Sequence of chain 2.B:
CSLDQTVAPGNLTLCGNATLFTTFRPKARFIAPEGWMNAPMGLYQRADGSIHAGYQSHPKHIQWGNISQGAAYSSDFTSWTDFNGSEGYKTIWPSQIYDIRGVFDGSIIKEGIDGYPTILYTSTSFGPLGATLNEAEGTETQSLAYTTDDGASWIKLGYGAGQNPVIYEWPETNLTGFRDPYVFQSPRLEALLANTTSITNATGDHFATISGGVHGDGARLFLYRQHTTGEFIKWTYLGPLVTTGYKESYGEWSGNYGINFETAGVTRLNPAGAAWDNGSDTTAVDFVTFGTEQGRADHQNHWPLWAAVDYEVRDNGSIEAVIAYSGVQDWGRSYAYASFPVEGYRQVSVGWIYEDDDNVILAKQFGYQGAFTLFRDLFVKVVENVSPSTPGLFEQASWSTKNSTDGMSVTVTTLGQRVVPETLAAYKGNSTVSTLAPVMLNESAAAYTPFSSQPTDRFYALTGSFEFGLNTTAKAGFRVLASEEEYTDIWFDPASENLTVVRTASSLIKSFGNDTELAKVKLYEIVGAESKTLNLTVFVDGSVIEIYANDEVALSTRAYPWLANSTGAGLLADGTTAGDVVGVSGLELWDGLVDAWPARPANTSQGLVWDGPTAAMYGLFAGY

Sequence of chain 1.B:
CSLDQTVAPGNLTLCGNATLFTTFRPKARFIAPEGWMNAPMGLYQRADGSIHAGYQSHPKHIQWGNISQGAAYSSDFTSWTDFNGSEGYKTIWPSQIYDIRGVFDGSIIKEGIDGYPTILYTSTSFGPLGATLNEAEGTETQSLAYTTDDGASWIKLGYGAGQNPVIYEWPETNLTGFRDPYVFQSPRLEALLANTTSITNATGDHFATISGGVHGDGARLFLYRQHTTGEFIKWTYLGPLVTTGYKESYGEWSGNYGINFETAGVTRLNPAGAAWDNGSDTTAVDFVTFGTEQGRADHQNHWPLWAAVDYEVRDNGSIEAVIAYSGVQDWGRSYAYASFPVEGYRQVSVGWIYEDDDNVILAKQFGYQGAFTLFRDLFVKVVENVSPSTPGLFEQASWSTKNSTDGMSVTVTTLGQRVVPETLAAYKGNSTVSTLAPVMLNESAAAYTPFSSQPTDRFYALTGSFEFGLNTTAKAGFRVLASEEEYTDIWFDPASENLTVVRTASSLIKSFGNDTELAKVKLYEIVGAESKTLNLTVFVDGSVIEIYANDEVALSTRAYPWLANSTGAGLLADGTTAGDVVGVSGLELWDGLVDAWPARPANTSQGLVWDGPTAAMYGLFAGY

A small-molecule ligand and the protein it binds are described below.
Small molecule (SMILES): CC(=O)N[C@H]1[C@H](O[C@H]2[C@H](O)[C@@H](NC(C)=O)CO[C@@H]2CO)O[C@H](CO)[C@@H](O[C@@H]2O[C@H](CO[C@H]3O[C@H](CO[C@H]4O[C@H](CO)[C@@H](O)[C@H](O)[C@@H]4O[C@H]4O[C@H](CO)[C@@H](O)[C@H](O)[C@@H]4O)[C@@H](O)[C@H](O[C@H]4O[C@H](CO)[C@@H](O)[C@H](O)[C@@H]4O)[C@@H]3O)[C@@H](O)[C@H](O[C@H]3O[C@H](CO)[C@@H](O)[C@H](O)[C@@H]3O[C@H]3O[C@H](CO)[C@@H](O)[C@H](O)[C@@H]3O)[C@@H]2O)[C@@H]1O

Binding-site contacts:
Ligand atom C8 contacts residue TYR198 of chain 2.B at 3.4 Å (hydrophobic).
Ligand atom C3 contacts residue GLN135 of chain 2.B at 3.2 Å.
Ligand atom O6 contacts residue ILE194 of chain 2.B at 3.6 Å.
Ligand atom O3 contacts residue NAG2 of chain 2.I at 3.4 Å.
Ligand atom C8 contacts residue TRP132 of chain 1.B at 3.4 Å (hydrophobic).
Ligand atom O5 contacts residue SER125 of chain 1.B at 3.5 Å.
Ligand atom C6 contacts residue TYR185 of chain 2.B at 3.3 Å (hydrophobic).
Ligand atom O5 contacts residue LYS129 of chain 1.B at 2.8 Å (salt-bridge).
Ligand atom C8 contacts residue ILE136 of chain 2.B at 3.5 Å (hydrophobic).
Ligand atom O3 contacts residue GLN135 of chain 2.B at 2.6 Å (h-bond).
Ligand atom C5 contacts residue MAN5 of chain 2.I at 3.5 Å.
Ligand atom O7 contacts residue ASN105 of chain 1.B at 3.2 Å (h-bond).
Ligand atom O4 contacts residue MAN5 of chain 2.I at 2.0 Å (h-bond).
Ligand atom O6 contacts residue ILE194 of chain 2.B at 3.4 Å.
Ligand atom C8 contacts residue MAN7 of chain 2.I at 3.4 Å.
Ligand atom C7 contacts residue ASN105 of chain 1.B at 3.1 Å.
Ligand atom O3 contacts residue TRP132 of chain 2.B at 2.9 Å (h-bond).
Ligand atom O6 contacts residue GLY197 of chain 2.B at 3.1 Å.
Ligand atom O4 contacts residue GLN135 of chain 2.B at 3.1 Å (h-bond).
Ligand atom C8 contacts residue GLU126 of chain 1.B at 3.6 Å.
Ligand atom O6 contacts residue GLN202 of chain 2.B at 2.9 Å (h-bond).
Ligand atom C2 contacts residue ASN105 of chain 1.B at 2.3 Å.
Ligand atom O6 contacts residue MAN5 of chain 2.I at 3.4 Å (h-bond).
Ligand atom O6 contacts residue LYS195 of chain 2.B at 2.9 Å (salt-bridge).
Ligand atom C1 contacts residue ASN105 of chain 1.B at 1.4 Å.
Ligand atom C4 contacts residue MAN5 of chain 2.I at 2.8 Å.
Ligand atom O4 contacts residue ASP153 of chain 2.B at 2.7 Å (salt-bridge).
Ligand atom N2 contacts residue ASN105 of chain 1.B at 2.7 Å (h-bond).
Ligand atom N2 contacts residue GLU126 of chain 1.B at 3.0 Å (salt-bridge).
Ligand atom O4 contacts residue TRP132 of chain 2.B at 3.2 Å.
Ligand atom C5 contacts residue ASN105 of chain 1.B at 3.7 Å.
Ligand atom O6 contacts residue GLU126 of chain 1.B at 2.9 Å (salt-bridge).
Ligand atom C6 contacts residue MAN5 of chain 2.I at 3.3 Å.
Ligand atom C6 contacts residue LYS129 of chain 1.B at 3.5 Å.
Ligand atom C4 contacts residue ASP153 of chain 2.B at 3.3 Å.
Ligand atom C3 contacts residue ASN105 of chain 1.B at 3.7 Å.
Ligand atom O6 contacts residue LYS129 of chain 1.B at 2.9 Å (salt-bridge).
Ligand atom C6 contacts residue GLU126 of chain 1.B at 3.3 Å.
Ligand atom O7 contacts residue GLN135 of chain 2.B at 2.9 Å (h-bond).
Ligand atom O5 contacts residue ASN105 of chain 1.B at 2.4 Å (h-bond).